The small molecule below binds the protein below.
Small molecule (SMILES): CC(=O)N[C@H]1[C@H](O[C@H]2[C@H](O)[C@@H](NC(C)=O)CO[C@@H]2CO)O[C@H](CO)[C@@H](O)[C@@H]1O

Sequence of chain 14.F:
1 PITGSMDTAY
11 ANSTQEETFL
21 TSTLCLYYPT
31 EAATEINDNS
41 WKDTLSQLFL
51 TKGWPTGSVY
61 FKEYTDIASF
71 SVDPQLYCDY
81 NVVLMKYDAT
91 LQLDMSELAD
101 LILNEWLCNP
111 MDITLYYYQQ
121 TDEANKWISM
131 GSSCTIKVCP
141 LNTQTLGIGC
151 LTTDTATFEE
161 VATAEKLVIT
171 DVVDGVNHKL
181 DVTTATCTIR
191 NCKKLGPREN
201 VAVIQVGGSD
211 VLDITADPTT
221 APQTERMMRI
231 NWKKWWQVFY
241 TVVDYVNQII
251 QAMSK

Binding-site contacts:
Ligand atom C7 contacts residue ASN12 of chain 14.F at 3.9 Å.
Ligand atom O7 contacts residue ASN12 of chain 14.F at 3.7 Å.
Ligand atom C2 contacts residue ASN12 of chain 14.F at 3.2 Å.
Ligand atom C5 contacts residue ASN12 of chain 14.F at 4.1 Å.
Ligand atom C1 contacts residue ASN12 of chain 14.F at 2.1 Å.
Ligand atom O5 contacts residue ASN12 of chain 14.F at 2.7 Å (h-bond).
Ligand atom N2 contacts residue ASN12 of chain 14.F at 3.8 Å.